This protein binds this small molecule.
Small molecule (SMILES): CC(=O)N[C@@H]1[C@@H](O)[C@H](O)[C@@H](CO)O[C@H]1O

Sequence of chain 1.A:
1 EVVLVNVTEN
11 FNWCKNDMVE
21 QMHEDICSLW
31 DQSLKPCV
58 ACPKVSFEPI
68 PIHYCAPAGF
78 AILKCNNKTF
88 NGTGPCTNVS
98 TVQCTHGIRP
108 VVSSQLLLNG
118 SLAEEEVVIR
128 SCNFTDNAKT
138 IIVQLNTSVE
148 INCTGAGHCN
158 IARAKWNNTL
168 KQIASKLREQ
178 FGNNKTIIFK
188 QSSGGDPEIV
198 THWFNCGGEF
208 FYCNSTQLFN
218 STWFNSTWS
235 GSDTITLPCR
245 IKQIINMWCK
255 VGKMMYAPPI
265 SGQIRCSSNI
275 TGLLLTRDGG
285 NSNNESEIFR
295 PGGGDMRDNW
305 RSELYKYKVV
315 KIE

Binding-site contacts:
Ligand atom C2 contacts residue ASN288 of chain 1.A at 2.6 Å.
Ligand atom C5 contacts residue ASN288 of chain 1.A at 3.6 Å.
Ligand atom C4 contacts residue ASN288 of chain 1.A at 4.3 Å.
Ligand atom N2 contacts residue ASN288 of chain 1.A at 3.0 Å (h-bond).
Ligand atom C3 contacts residue ASN288 of chain 1.A at 3.9 Å.
Ligand atom O7 contacts residue ASN288 of chain 1.A at 3.9 Å.
Ligand atom O5 contacts residue ASN288 of chain 1.A at 2.4 Å (h-bond).
Ligand atom C7 contacts residue ASN288 of chain 1.A at 3.8 Å.
Ligand atom C1 contacts residue ASN288 of chain 1.A at 1.4 Å.